The small molecule below binds the protein below.
Small molecule (SMILES): CC(=O)N[C@@H]1[C@@H](O)[C@H](O)[C@@H](CO)O[C@H]1O

Binding-site contacts:
Ligand atom C4 contacts residue ASN444 of chain 2.A at 4.0 Å.
Ligand atom C5 contacts residue GLY448 of chain 2.A at 4.3 Å.
Ligand atom C5 contacts residue ASN444 of chain 2.A at 3.5 Å.
Ligand atom O6 contacts residue GLY448 of chain 2.A at 2.4 Å (h-bond).
Ligand atom C1 contacts residue ASN444 of chain 2.A at 1.4 Å.
Ligand atom O5 contacts residue PHE435 of chain 2.A at 4.0 Å.
Ligand atom C6 contacts residue PHE435 of chain 2.A at 4.4 Å (hydrophobic).
Ligand atom C1 contacts residue PHE435 of chain 2.A at 4.1 Å (hydrophobic).
Ligand atom C6 contacts residue PRO429 of chain 2.A at 3.9 Å (hydrophobic).
Ligand atom O5 contacts residue ASN444 of chain 2.A at 2.2 Å (h-bond).
Ligand atom C7 contacts residue ASN444 of chain 2.A at 3.4 Å.
Ligand atom C5 contacts residue PHE435 of chain 2.A at 3.8 Å (hydrophobic).
Ligand atom C2 contacts residue ASN444 of chain 2.A at 2.4 Å.
Ligand atom O7 contacts residue ASN444 of chain 2.A at 3.5 Å (h-bond).
Ligand atom N2 contacts residue ASN444 of chain 2.A at 2.9 Å (h-bond).
Ligand atom C3 contacts residue ASN444 of chain 2.A at 3.7 Å.
Ligand atom O5 contacts residue GLY448 of chain 2.A at 3.8 Å.
Ligand atom C6 contacts residue GLY448 of chain 2.A at 3.5 Å.

Sequence of chain 2.A:
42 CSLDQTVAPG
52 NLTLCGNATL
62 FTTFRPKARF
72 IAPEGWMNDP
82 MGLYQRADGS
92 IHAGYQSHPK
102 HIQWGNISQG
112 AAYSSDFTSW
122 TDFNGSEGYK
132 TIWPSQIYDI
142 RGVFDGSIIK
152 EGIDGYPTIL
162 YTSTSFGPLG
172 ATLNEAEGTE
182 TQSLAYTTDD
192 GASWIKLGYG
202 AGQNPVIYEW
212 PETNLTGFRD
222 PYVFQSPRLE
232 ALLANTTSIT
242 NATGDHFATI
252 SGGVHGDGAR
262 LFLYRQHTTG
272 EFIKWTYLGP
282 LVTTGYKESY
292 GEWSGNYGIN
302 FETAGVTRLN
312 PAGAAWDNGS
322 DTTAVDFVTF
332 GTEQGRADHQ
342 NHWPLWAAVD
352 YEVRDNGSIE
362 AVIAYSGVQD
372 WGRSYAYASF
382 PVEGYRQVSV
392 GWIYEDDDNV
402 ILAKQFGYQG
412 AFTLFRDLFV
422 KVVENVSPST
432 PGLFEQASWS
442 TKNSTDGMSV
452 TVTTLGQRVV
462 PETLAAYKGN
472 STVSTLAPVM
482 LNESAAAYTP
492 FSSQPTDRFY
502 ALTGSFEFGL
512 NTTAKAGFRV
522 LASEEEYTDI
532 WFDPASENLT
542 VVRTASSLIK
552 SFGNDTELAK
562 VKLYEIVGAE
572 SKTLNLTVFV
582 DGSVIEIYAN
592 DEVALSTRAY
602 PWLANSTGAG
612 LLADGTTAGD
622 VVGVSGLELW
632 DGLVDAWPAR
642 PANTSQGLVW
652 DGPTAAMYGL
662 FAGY